Binding-site contacts:
Ligand atom C2' contacts residue ASP656 of chain 1.B at 3.6 Å.
Ligand atom O1B contacts residue GLY508 of chain 1.B at 3.5 Å (h-bond).
Ligand atom N3 contacts residue ASP652 of chain 1.B at 3.3 Å (salt-bridge).
Ligand atom O2G contacts residue THR505 of chain 1.B at 3.0 Å (h-bond).
Ligand atom PG contacts residue MG1 of chain 1.K at 3.5 Å.
Ligand atom S1G contacts residue LYS509 of chain 1.B at 3.7 Å.
Ligand atom O3G contacts residue MG1 of chain 1.K at 2.0 Å.
Ligand atom C5 contacts residue LEU655 of chain 1.B at 3.8 Å (hydrophobic).
Ligand atom O2G contacts residue ARG620 of chain 1.A at 3.2 Å (salt-bridge).
Ligand atom O2B contacts residue MG1 of chain 1.K at 2.5 Å.
Ligand atom O1B contacts residue LYS509 of chain 1.B at 3.0 Å (salt-bridge).
Ligand atom N6 contacts residue ASP467 of chain 1.B at 3.6 Å.
Ligand atom O1B contacts residue THR507 of chain 1.B at 3.3 Å (h-bond).
Ligand atom O2' contacts residue ASP656 of chain 1.B at 2.7 Å (salt-bridge).
Ligand atom O3A contacts residue THR507 of chain 1.B at 3.3 Å (h-bond).
Ligand atom PB contacts residue THR507 of chain 1.B at 3.8 Å.
Ligand atom C2 contacts residue LEU650 of chain 1.B at 3.6 Å (hydrophobic).
Ligand atom O1A contacts residue SER510 of chain 1.B at 3.5 Å.
Ligand atom O3G contacts residue ARG620 of chain 1.A at 3.5 Å (salt-bridge).
Ligand atom O4' contacts residue PHE630 of chain 1.B at 3.7 Å.
Ligand atom C8 contacts residue THR511 of chain 1.B at 3.4 Å.
Ligand atom PG contacts residue ALA506 of chain 1.B at 3.8 Å.
Ligand atom O3B contacts residue ALA506 of chain 1.B at 2.8 Å (h-bond).
Ligand atom O3G contacts residue SER510 of chain 1.B at 3.7 Å.
Ligand atom O1A contacts residue THR511 of chain 1.B at 2.9 Å (h-bond).
Ligand atom C2 contacts residue ASP652 of chain 1.B at 3.7 Å.
Ligand atom C6 contacts residue PHE630 of chain 1.B at 3.6 Å (hydrophobic).
Ligand atom O1A contacts residue GLY508 of chain 1.B at 3.8 Å.
Ligand atom PB contacts residue ALA506 of chain 1.B at 3.8 Å.
Ligand atom O3A contacts residue GLY508 of chain 1.B at 3.1 Å (h-bond).
Ligand atom O3B contacts residue THR505 of chain 1.B at 3.8 Å.
Ligand atom O2B contacts residue SER510 of chain 1.B at 2.7 Å (h-bond).
Ligand atom C5 contacts residue PHE630 of chain 1.B at 3.7 Å (hydrophobic).
Ligand atom O2G contacts residue ARG619 of chain 1.A at 2.4 Å (salt-bridge).
Ligand atom N6 contacts residue ILE464 of chain 1.B at 3.6 Å.
Ligand atom PB contacts residue MG1 of chain 1.K at 3.8 Å.
Ligand atom O2G contacts residue ALA506 of chain 1.B at 3.8 Å.
Ligand atom O3A contacts residue ALA506 of chain 1.B at 3.4 Å.
Ligand atom PG contacts residue ARG619 of chain 1.A at 3.7 Å.
Ligand atom S1G contacts residue ASN605 of chain 1.B at 3.4 Å (h-bond).

Sequence of chain 1.A:
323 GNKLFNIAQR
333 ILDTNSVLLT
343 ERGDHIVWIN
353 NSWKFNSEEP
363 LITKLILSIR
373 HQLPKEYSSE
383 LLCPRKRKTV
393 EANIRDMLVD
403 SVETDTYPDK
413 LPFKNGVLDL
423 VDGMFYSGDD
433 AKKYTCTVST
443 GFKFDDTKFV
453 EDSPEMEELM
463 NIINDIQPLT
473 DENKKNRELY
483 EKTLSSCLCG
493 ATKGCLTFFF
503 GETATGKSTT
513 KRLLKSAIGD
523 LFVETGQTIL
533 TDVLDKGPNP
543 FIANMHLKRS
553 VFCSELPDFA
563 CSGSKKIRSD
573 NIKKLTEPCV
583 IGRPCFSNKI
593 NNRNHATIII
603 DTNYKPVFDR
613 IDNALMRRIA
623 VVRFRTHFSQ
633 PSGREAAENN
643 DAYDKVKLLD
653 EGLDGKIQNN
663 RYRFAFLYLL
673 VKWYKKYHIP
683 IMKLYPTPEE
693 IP

The protein below binds the small molecule below.
Small molecule (SMILES): Nc1ncnc2c1ncn2[C@@H]1O[C@H](COP(=O)(O)OP(=O)(O)OP(O)(O)=S)[C@@H](O)[C@H]1O

Sequence of chain 1.B:
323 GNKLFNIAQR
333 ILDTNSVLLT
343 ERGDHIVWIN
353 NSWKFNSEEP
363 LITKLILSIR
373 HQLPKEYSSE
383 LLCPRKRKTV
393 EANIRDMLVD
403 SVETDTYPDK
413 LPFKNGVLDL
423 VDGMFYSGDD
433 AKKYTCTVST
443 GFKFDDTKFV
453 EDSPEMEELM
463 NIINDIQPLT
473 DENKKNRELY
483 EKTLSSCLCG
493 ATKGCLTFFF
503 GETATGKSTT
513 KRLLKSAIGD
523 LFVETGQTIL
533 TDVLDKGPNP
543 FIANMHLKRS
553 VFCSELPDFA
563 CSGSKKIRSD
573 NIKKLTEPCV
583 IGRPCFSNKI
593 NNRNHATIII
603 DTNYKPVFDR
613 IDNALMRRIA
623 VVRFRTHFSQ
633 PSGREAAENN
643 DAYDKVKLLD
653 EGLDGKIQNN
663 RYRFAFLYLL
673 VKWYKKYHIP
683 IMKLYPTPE